Sequence of chain 1.A:
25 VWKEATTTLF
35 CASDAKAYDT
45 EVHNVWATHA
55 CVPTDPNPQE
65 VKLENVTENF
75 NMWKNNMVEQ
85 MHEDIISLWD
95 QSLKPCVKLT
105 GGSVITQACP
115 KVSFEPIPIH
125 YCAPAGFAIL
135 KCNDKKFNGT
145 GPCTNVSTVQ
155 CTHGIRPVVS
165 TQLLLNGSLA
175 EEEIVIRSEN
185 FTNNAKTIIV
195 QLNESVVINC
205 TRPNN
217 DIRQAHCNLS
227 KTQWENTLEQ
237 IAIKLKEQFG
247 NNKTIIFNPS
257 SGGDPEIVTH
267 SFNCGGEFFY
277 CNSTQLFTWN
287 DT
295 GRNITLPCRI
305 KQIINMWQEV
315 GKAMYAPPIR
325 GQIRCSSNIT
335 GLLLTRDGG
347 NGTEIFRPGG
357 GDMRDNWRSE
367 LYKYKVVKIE

The protein below binds the small molecule below.
Small molecule (SMILES): CC(=O)N[C@@H]1[C@@H](O)[C@H](O)[C@@H](CO)O[C@H]1O

Binding-site contacts:
Ligand atom C2 contacts residue ASN278 of chain 1.A at 2.3 Å.
Ligand atom O7 contacts residue ASN278 of chain 1.A at 3.8 Å.
Ligand atom O5 contacts residue ASN278 of chain 1.A at 2.4 Å (h-bond).
Ligand atom C1 contacts residue THR280 of chain 1.A at 3.6 Å.
Ligand atom C7 contacts residue ASN278 of chain 1.A at 3.5 Å.
Ligand atom O5 contacts residue THR280 of chain 1.A at 3.6 Å.
Ligand atom C5 contacts residue ASN278 of chain 1.A at 3.7 Å.
Ligand atom N2 contacts residue ASN278 of chain 1.A at 2.7 Å (h-bond).
Ligand atom C1 contacts residue ASN278 of chain 1.A at 1.4 Å.
Ligand atom C6 contacts residue THR280 of chain 1.A at 3.9 Å.
Ligand atom C4 contacts residue ASN278 of chain 1.A at 4.2 Å.
Ligand atom C3 contacts residue ASN278 of chain 1.A at 3.7 Å.
Ligand atom C8 contacts residue ASN278 of chain 1.A at 4.5 Å.
Ligand atom C5 contacts residue THR280 of chain 1.A at 3.7 Å.